The protein below binds the small molecule below.
Small molecule (SMILES): CC(=O)N[C@H]1[C@H](O[C@H]2[C@H](O)[C@@H](NC(C)=O)CO[C@@H]2CO)O[C@H](CO)[C@@H](O)[C@@H]1O

Binding-site contacts:
Ligand atom O5 contacts residue ASN175 of chain 1.D at 2.3 Å (h-bond).
Ligand atom C6 contacts residue GLN222 of chain 1.D at 4.4 Å.
Ligand atom N2 contacts residue ASN175 of chain 1.D at 3.0 Å (h-bond).
Ligand atom O5 contacts residue TYR240 of chain 1.D at 4.2 Å.
Ligand atom C7 contacts residue ILE242 of chain 1.D at 4.3 Å (hydrophobic).
Ligand atom C4 contacts residue ASN175 of chain 1.D at 4.2 Å.
Ligand atom O6 contacts residue TYR240 of chain 1.D at 3.2 Å (h-bond).
Ligand atom C5 contacts residue TYR240 of chain 1.D at 3.8 Å (hydrophobic).
Ligand atom C7 contacts residue ASN175 of chain 1.D at 3.5 Å.
Ligand atom C6 contacts residue PHE220 of chain 1.D at 3.9 Å (hydrophobic).
Ligand atom N2 contacts residue ILE242 of chain 1.D at 4.3 Å.
Ligand atom C3 contacts residue ASN175 of chain 1.D at 3.8 Å.
Ligand atom C2 contacts residue ASN175 of chain 1.D at 2.5 Å.
Ligand atom C8 contacts residue GLU218 of chain 1.D at 3.9 Å.
Ligand atom O6 contacts residue PHE220 of chain 1.D at 3.5 Å.
Ligand atom C1 contacts residue TYR240 of chain 1.D at 4.2 Å (hydrophobic).
Ligand atom O7 contacts residue ASN175 of chain 1.D at 3.5 Å (h-bond).
Ligand atom C8 contacts residue ILE242 of chain 1.D at 3.7 Å (hydrophobic).
Ligand atom O7 contacts residue TYR240 of chain 1.D at 4.3 Å.
Ligand atom C6 contacts residue TYR240 of chain 1.D at 4.2 Å (hydrophobic).
Ligand atom C5 contacts residue ASN175 of chain 1.D at 3.6 Å.
Ligand atom C1 contacts residue ASN175 of chain 1.D at 1.4 Å.

Sequence of chain 1.D:
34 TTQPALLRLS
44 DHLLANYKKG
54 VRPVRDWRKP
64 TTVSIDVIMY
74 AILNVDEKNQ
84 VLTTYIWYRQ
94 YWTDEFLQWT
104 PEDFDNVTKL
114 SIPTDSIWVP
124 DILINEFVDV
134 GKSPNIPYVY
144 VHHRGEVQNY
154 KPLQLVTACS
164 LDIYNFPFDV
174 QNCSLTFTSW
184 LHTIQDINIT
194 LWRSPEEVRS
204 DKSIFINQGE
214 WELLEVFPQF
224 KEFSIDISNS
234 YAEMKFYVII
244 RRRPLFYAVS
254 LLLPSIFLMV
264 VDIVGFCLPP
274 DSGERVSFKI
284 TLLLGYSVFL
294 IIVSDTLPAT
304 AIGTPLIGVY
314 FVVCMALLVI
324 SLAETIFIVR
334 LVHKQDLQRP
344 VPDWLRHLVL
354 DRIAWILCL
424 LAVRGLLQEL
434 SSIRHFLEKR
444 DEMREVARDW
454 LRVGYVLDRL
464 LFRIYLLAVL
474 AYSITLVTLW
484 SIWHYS